A small-molecule ligand and the protein it binds are described below.
Small molecule (SMILES): CC(=O)N[C@H]1[C@H](O[C@H]2[C@H](O)[C@@H](NC(C)=O)CO[C@@H]2CO)O[C@H](CO)[C@@H](O)[C@@H]1O

Binding-site contacts:
Ligand atom N2 contacts residue ASN67 of chain 1.B at 3.0 Å (h-bond).
Ligand atom C5 contacts residue ASN67 of chain 1.B at 3.5 Å.
Ligand atom C5 contacts residue THR69 of chain 1.B at 3.8 Å.
Ligand atom C3 contacts residue ASN67 of chain 1.B at 3.8 Å.
Ligand atom O7 contacts residue ASN67 of chain 1.B at 3.2 Å (h-bond).
Ligand atom O5 contacts residue THR69 of chain 1.B at 4.0 Å.
Ligand atom C7 contacts residue ASN67 of chain 1.B at 3.3 Å.
Ligand atom C4 contacts residue ASN67 of chain 1.B at 4.2 Å.
Ligand atom C6 contacts residue GLN288 of chain 1.B at 4.0 Å.
Ligand atom O3 contacts residue GLN288 of chain 1.B at 3.8 Å.
Ligand atom C6 contacts residue THR69 of chain 1.B at 3.9 Å.
Ligand atom O6 contacts residue THR69 of chain 1.B at 3.5 Å.
Ligand atom C2 contacts residue ASN67 of chain 1.B at 2.5 Å.
Ligand atom O5 contacts residue ASN67 of chain 1.B at 2.2 Å (h-bond).
Ligand atom O6 contacts residue GLN288 of chain 1.B at 2.8 Å (h-bond).
Ligand atom C1 contacts residue ASN67 of chain 1.B at 1.4 Å.
Ligand atom C8 contacts residue THR69 of chain 1.B at 4.1 Å.

Sequence of chain 1.B:
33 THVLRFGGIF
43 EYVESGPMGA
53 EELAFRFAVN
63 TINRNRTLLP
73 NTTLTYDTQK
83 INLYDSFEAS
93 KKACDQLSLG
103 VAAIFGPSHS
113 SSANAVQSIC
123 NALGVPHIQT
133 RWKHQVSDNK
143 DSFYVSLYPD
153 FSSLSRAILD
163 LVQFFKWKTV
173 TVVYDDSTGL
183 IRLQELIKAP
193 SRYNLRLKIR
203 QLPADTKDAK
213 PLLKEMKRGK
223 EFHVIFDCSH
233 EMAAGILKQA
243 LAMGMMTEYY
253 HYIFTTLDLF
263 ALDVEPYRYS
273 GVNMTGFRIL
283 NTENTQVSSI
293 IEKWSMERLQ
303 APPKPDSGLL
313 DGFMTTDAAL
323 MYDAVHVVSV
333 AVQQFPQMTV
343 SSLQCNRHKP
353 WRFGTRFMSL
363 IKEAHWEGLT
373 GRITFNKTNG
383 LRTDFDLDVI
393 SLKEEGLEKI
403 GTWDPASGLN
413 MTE